Sequence of chain 5.B:
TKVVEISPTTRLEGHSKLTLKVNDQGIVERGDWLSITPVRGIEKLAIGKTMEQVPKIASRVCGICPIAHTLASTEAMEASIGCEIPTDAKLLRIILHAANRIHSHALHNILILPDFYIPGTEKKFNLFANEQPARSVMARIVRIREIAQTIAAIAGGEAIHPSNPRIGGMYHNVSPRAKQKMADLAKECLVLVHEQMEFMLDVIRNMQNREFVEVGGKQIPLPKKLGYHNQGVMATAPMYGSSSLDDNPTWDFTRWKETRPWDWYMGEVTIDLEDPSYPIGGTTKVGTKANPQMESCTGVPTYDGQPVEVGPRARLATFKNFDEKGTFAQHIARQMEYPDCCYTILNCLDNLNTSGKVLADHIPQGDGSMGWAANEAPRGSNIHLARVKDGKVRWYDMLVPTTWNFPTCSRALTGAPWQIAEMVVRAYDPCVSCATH

Binding-site contacts:
Ligand atom C1 contacts residue PRO378 of chain 5.B at 4.2 Å (hydrophobic).
Ligand atom O3 contacts residue ALA68 of chain 5.B at 3.8 Å.
Ligand atom N1 contacts residue CYS65 of chain 5.B at 3.9 Å.
Ligand atom N2 contacts residue ARG379 of chain 5.B at 4.1 Å.
Ligand atom C3 contacts residue VAL400 of chain 5.B at 3.6 Å (hydrophobic).
Ligand atom N1 contacts residue ALA377 of chain 5.B at 3.4 Å.
Ligand atom C1 contacts residue CYS65 of chain 5.B at 3.2 Å (hydrophobic).
Ligand atom N2 contacts residue VAL400 of chain 5.B at 3.7 Å.
Ligand atom N1 contacts residue PRO378 of chain 5.B at 3.3 Å.
Ligand atom FE contacts residue CYS65 of chain 5.B at 2.4 Å.
Ligand atom C1 contacts residue ALA377 of chain 5.B at 3.8 Å (hydrophobic).
Ligand atom N2 contacts residue CYS431 of chain 5.B at 4.0 Å.
Ligand atom C3 contacts residue ALA377 of chain 5.B at 4.0 Å (hydrophobic).
Ligand atom C2 contacts residue CYS434 of chain 5.B at 3.0 Å (hydrophobic).
Ligand atom C2 contacts residue PRO401 of chain 5.B at 3.6 Å (hydrophobic).
Ligand atom O3 contacts residue CYS65 of chain 5.B at 4.0 Å.
Ligand atom NI contacts residue CYS431 of chain 5.B at 2.4 Å.
Ligand atom C1 contacts residue PRO401 of chain 5.B at 4.2 Å (hydrophobic).
Ligand atom C1 contacts residue ARG379 of chain 5.B at 3.4 Å.
Ligand atom C2 contacts residue CYS431 of chain 5.B at 3.9 Å (hydrophobic).
Ligand atom O3 contacts residue VAL400 of chain 5.B at 3.6 Å.
Ligand atom N1 contacts residue ARG379 of chain 5.B at 3.0 Å (salt-bridge).
Ligand atom C2 contacts residue THR402 of chain 5.B at 4.0 Å.
Ligand atom O3 contacts residue HIS69 of chain 5.B at 3.4 Å (h-bond).
Ligand atom N2 contacts residue PRO401 of chain 5.B at 3.4 Å.
Ligand atom N2 contacts residue CYS434 of chain 5.B at 3.3 Å.
Ligand atom NI contacts residue CYS65 of chain 5.B at 2.5 Å.
Ligand atom C3 contacts residue CYS434 of chain 5.B at 3.3 Å (hydrophobic).
Ligand atom NI contacts residue CYS62 of chain 5.B at 2.4 Å.
Ligand atom C2 contacts residue VAL400 of chain 5.B at 3.7 Å (hydrophobic).
Ligand atom C3 contacts residue PRO401 of chain 5.B at 3.7 Å (hydrophobic).
Ligand atom C3 contacts residue HIS69 of chain 5.B at 3.5 Å.
Ligand atom FE contacts residue CYS434 of chain 5.B at 2.5 Å.
Ligand atom NI contacts residue CYS434 of chain 5.B at 2.6 Å.
Ligand atom C2 contacts residue ARG379 of chain 5.B at 3.9 Å.
Ligand atom N2 contacts residue THR402 of chain 5.B at 3.0 Å (h-bond).
Ligand atom O3 contacts residue ALA377 of chain 5.B at 3.7 Å.
Ligand atom C3 contacts residue CYS65 of chain 5.B at 3.2 Å (hydrophobic).
Ligand atom O3 contacts residue PRO401 of chain 5.B at 3.4 Å.
Ligand atom O3 contacts residue ASN382 of chain 5.B at 3.1 Å.

The small molecule below binds the protein below.
Small molecule (SMILES): N#C[Fe]([Ni])(C#N)C=O